A small-molecule ligand and the protein it binds are described below.
Small molecule (SMILES): O=c1cc[nH]c(=O)[nH]1

Sequence of chain 1.D:
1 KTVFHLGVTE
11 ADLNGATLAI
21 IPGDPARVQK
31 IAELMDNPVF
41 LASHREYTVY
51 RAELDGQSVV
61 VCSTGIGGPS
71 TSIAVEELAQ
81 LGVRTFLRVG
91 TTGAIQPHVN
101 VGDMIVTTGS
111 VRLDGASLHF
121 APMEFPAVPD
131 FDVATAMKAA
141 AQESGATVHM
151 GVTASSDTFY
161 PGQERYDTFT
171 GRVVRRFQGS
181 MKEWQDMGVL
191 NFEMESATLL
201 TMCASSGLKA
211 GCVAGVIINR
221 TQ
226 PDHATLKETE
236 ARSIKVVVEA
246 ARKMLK

Binding-site contacts:
Ligand atom O2 contacts residue GLU193 of chain 1.D at 3.4 Å.
Ligand atom O2 contacts residue MET194 of chain 1.D at 3.5 Å.
Ligand atom N1 contacts residue URI1 of chain 1.DA at 0.7 Å (h-bond).
Ligand atom N1 contacts residue THR92 of chain 1.D at 3.9 Å.
Ligand atom C5 contacts residue GLY93 of chain 1.D at 3.4 Å.
Ligand atom O2 contacts residue URI1 of chain 1.DA at 0.4 Å (h-bond).
Ligand atom C6 contacts residue ILE217 of chain 1.D at 3.9 Å (hydrophobic).
Ligand atom C5 contacts residue ILE217 of chain 1.D at 4.0 Å (hydrophobic).
Ligand atom N3 contacts residue ARG165 of chain 1.D at 4.0 Å.
Ligand atom C5 contacts residue ILE218 of chain 1.D at 3.5 Å (hydrophobic).
Ligand atom C6 contacts residue THR91 of chain 1.D at 4.0 Å.
Ligand atom C4 contacts residue ILE218 of chain 1.D at 3.9 Å (hydrophobic).
Ligand atom O4 contacts residue URI1 of chain 1.DA at 0.7 Å (h-bond).
Ligand atom O4 contacts residue GLY93 of chain 1.D at 3.6 Å.
Ligand atom C6 contacts residue URI1 of chain 1.DA at 0.7 Å.
Ligand atom C4 contacts residue GLY93 of chain 1.D at 3.5 Å.
Ligand atom O4 contacts residue GLN163 of chain 1.D at 3.6 Å (h-bond).
Ligand atom N3 contacts residue GLY93 of chain 1.D at 4.0 Å.
Ligand atom O2 contacts residue GLN163 of chain 1.D at 3.0 Å (h-bond).
Ligand atom N3 contacts residue PHE192 of chain 1.D at 3.9 Å.
Ligand atom C2 contacts residue GLN163 of chain 1.D at 3.6 Å.
Ligand atom N3 contacts residue GLN163 of chain 1.D at 2.6 Å (h-bond).
Ligand atom N1 contacts residue THR91 of chain 1.D at 3.6 Å.
Ligand atom C2 contacts residue PHE192 of chain 1.D at 3.6 Å (hydrophobic).
Ligand atom C2 contacts residue PHE159 of chain 1.D at 3.8 Å (hydrophobic).
Ligand atom O2 contacts residue PHE192 of chain 1.D at 3.7 Å.
Ligand atom C6 contacts residue GLY93 of chain 1.D at 3.8 Å.
Ligand atom C5 contacts residue THR92 of chain 1.D at 3.6 Å.
Ligand atom C4 contacts residue URI1 of chain 1.DA at 0.6 Å.
Ligand atom O4 contacts residue ARG165 of chain 1.D at 2.6 Å (salt-bridge).
Ligand atom N3 contacts residue PHE159 of chain 1.D at 3.6 Å.
Ligand atom C6 contacts residue THR92 of chain 1.D at 3.6 Å.
Ligand atom C2 contacts residue URI1 of chain 1.DA at 0.5 Å.
Ligand atom C4 contacts residue ARG165 of chain 1.D at 3.6 Å.
Ligand atom C2 contacts residue GLU193 of chain 1.D at 4.1 Å.
Ligand atom O4 contacts residue ILE218 of chain 1.D at 3.5 Å.
Ligand atom C4 contacts residue GLN163 of chain 1.D at 3.6 Å.
Ligand atom C5 contacts residue URI1 of chain 1.DA at 0.8 Å.
Ligand atom N3 contacts residue URI1 of chain 1.DA at 0.7 Å (h-bond).
Ligand atom C4 contacts residue PHE159 of chain 1.D at 3.8 Å (hydrophobic).